Binding-site contacts:
Ligand atom C5 contacts residue ASN34 of chain 1.F at 3.5 Å.
Ligand atom C2 contacts residue ASN34 of chain 1.F at 2.3 Å.
Ligand atom C4 contacts residue ASN34 of chain 1.F at 3.6 Å.
Ligand atom O5 contacts residue GLU37 of chain 1.F at 4.4 Å.
Ligand atom N2 contacts residue ASN34 of chain 1.F at 3.5 Å (h-bond).
Ligand atom O3 contacts residue ASN34 of chain 1.F at 2.2 Å (h-bond).
Ligand atom O5 contacts residue SER36 of chain 1.F at 4.4 Å.
Ligand atom C1 contacts residue GLU37 of chain 1.F at 3.9 Å.
Ligand atom C1 contacts residue ASN34 of chain 1.F at 1.4 Å.
Ligand atom N2 contacts residue GLU37 of chain 1.F at 4.1 Å.
Ligand atom C3 contacts residue ASN34 of chain 1.F at 2.8 Å.
Ligand atom O5 contacts residue ASN34 of chain 1.F at 2.3 Å (h-bond).
Ligand atom C1 contacts residue SER36 of chain 1.F at 4.0 Å.
Ligand atom C2 contacts residue GLU37 of chain 1.F at 4.1 Å.

The protein below binds the small molecule below.
Small molecule (SMILES): CC(=O)N[C@@H]1[C@@H](O)[C@H](O)[C@@H](CO)O[C@H]1O

Sequence of chain 1.F:
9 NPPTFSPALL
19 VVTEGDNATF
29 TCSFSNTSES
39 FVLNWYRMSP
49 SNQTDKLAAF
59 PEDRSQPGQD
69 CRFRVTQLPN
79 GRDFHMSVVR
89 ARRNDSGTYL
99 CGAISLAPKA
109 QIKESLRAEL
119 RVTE